Sequence of chain 2.B:
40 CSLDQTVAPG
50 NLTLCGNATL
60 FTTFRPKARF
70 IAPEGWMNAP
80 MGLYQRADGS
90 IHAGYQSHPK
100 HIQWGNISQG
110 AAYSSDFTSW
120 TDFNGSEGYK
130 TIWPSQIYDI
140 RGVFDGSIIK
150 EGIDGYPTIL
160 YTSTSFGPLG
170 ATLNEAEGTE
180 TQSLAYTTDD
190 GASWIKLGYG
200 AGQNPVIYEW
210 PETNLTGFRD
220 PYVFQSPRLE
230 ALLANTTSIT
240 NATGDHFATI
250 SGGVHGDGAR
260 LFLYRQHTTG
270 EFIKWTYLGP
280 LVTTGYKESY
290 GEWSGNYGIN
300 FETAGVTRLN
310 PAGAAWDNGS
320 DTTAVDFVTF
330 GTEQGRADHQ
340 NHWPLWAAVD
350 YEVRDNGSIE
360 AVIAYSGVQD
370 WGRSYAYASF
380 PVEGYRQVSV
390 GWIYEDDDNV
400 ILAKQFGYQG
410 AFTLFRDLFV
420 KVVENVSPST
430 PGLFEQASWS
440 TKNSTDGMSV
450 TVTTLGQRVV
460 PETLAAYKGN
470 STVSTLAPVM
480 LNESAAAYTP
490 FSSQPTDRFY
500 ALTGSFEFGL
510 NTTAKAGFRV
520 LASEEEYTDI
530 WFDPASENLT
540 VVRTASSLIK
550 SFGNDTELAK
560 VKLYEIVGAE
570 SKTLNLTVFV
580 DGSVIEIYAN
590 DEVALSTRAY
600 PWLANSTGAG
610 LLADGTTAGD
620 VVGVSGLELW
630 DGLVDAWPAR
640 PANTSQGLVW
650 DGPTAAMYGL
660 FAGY

Binding-site contacts:
Ligand atom C1 contacts residue ASN553 of chain 2.B at 1.4 Å.
Ligand atom O5 contacts residue ASN553 of chain 2.B at 2.3 Å (h-bond).
Ligand atom C8 contacts residue THR543 of chain 2.B at 3.6 Å.
Ligand atom C5 contacts residue ASN553 of chain 2.B at 3.6 Å.
Ligand atom C7 contacts residue THR543 of chain 2.B at 4.2 Å.
Ligand atom O7 contacts residue THR543 of chain 2.B at 3.6 Å (h-bond).
Ligand atom C3 contacts residue ASN553 of chain 2.B at 3.8 Å.
Ligand atom C2 contacts residue ASN553 of chain 2.B at 2.5 Å.
Ligand atom O6 contacts residue LYS549 of chain 2.B at 4.0 Å.
Ligand atom C4 contacts residue ASN553 of chain 2.B at 4.2 Å.
Ligand atom N2 contacts residue ASN553 of chain 2.B at 3.1 Å (h-bond).
Ligand atom O7 contacts residue ASN553 of chain 2.B at 3.7 Å.
Ligand atom C7 contacts residue ASN553 of chain 2.B at 3.6 Å.

A protein and the small-molecule ligand that binds it are described below.
Small molecule (SMILES): CC(=O)N[C@@H]1[C@@H](O)[C@H](O)[C@@H](CO)O[C@H]1O